Sequence of chain 1.H:
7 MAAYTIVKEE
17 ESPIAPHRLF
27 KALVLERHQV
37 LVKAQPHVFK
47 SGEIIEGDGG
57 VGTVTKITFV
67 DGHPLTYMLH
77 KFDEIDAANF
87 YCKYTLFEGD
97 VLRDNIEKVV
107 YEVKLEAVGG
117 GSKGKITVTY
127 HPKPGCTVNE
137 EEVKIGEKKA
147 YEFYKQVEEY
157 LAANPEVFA

This protein binds this small molecule.
Small molecule (SMILES): O=S(=O)(O)c1cccc2cccc(Nc3ccccc3)c12

Binding-site contacts:
Ligand atom O3 contacts residue LYS14 of chain 1.H at 3.7 Å.
Ligand atom O2 contacts residue LYS14 of chain 1.H at 3.9 Å.
Ligand atom C7 contacts residue ILE122 of chain 1.H at 3.8 Å (hydrophobic).
Ligand atom O2 contacts residue ALA146 of chain 1.H at 4.0 Å.
Ligand atom C8 contacts residue ALA146 of chain 1.H at 3.6 Å (hydrophobic).
Ligand atom C1 contacts residue ILE122 of chain 1.H at 4.0 Å (hydrophobic).
Ligand atom C6 contacts residue ILE122 of chain 1.H at 3.9 Å (hydrophobic).
Ligand atom C3 contacts residue VAL109 of chain 1.H at 3.7 Å (hydrophobic).
Ligand atom C16 contacts residue LEU111 of chain 1.H at 3.9 Å (hydrophobic).
Ligand atom C15 contacts residue LEU25 of chain 1.H at 3.6 Å (hydrophobic).
Ligand atom N contacts residue TYR150 of chain 1.H at 4.2 Å.
Ligand atom C7 contacts residue TYR107 of chain 1.H at 4.2 Å (hydrophobic).
Ligand atom C13 contacts residue LEU25 of chain 1.H at 3.9 Å (hydrophobic).
Ligand atom O3 contacts residue GLU16 of chain 1.H at 4.0 Å.
Ligand atom C5 contacts residue VAL109 of chain 1.H at 4.0 Å (hydrophobic).
Ligand atom C13 contacts residue GLU16 of chain 1.H at 3.9 Å.
Ligand atom C10 contacts residue ILE122 of chain 1.H at 4.0 Å (hydrophobic).
Ligand atom C1 contacts residue LEU29 of chain 1.H at 4.0 Å (hydrophobic).
Ligand atom C3 contacts residue VAL30 of chain 1.H at 4.1 Å (hydrophobic).
Ligand atom C12 contacts residue GLU16 of chain 1.H at 3.8 Å.
Ligand atom C12 contacts residue TYR150 of chain 1.H at 3.5 Å (hydrophobic).
Ligand atom C4 contacts residue LEU29 of chain 1.H at 4.0 Å (hydrophobic).
Ligand atom C4 contacts residue VAL109 of chain 1.H at 3.2 Å (hydrophobic).
Ligand atom N contacts residue ILE122 of chain 1.H at 4.1 Å.
Ligand atom O3 contacts residue ILE122 of chain 1.H at 3.4 Å.
Ligand atom C6 contacts residue TYR90 of chain 1.H at 3.8 Å (hydrophobic).
Ligand atom C11 contacts residue LEU29 of chain 1.H at 4.2 Å (hydrophobic).
Ligand atom C2 contacts residue LEU29 of chain 1.H at 3.6 Å (hydrophobic).
Ligand atom O1 contacts residue TYR150 of chain 1.H at 3.0 Å.
Ligand atom C8 contacts residue ILE122 of chain 1.H at 4.0 Å (hydrophobic).
Ligand atom C3 contacts residue LEU29 of chain 1.H at 4.1 Å (hydrophobic).
Ligand atom O2 contacts residue TYR147 of chain 1.H at 3.6 Å.
Ligand atom C15 contacts residue LEU111 of chain 1.H at 3.5 Å (hydrophobic).
Ligand atom C9 contacts residue ILE122 of chain 1.H at 4.2 Å (hydrophobic).
Ligand atom C13 contacts residue TYR150 of chain 1.H at 3.5 Å (hydrophobic).
Ligand atom C14 contacts residue LEU25 of chain 1.H at 3.3 Å (hydrophobic).
Ligand atom C5 contacts residue ILE122 of chain 1.H at 4.0 Å (hydrophobic).
Ligand atom C7 contacts residue ALA146 of chain 1.H at 4.0 Å (hydrophobic).
Ligand atom O1 contacts residue ALA146 of chain 1.H at 3.9 Å.
Ligand atom N contacts residue LEU29 of chain 1.H at 4.2 Å.